A small-molecule ligand and the protein it binds are described below.
Small molecule (SMILES): CC(=O)N[C@H]1[C@H](O[C@H]2[C@H](O)[C@@H](NC(C)=O)CO[C@@H]2CO[C@@H]2O[C@@H](C)[C@@H](O)[C@@H](O)[C@@H]2O)O[C@H](CO)[C@@H](O)[C@@H]1O

Sequence of chain 43.A:
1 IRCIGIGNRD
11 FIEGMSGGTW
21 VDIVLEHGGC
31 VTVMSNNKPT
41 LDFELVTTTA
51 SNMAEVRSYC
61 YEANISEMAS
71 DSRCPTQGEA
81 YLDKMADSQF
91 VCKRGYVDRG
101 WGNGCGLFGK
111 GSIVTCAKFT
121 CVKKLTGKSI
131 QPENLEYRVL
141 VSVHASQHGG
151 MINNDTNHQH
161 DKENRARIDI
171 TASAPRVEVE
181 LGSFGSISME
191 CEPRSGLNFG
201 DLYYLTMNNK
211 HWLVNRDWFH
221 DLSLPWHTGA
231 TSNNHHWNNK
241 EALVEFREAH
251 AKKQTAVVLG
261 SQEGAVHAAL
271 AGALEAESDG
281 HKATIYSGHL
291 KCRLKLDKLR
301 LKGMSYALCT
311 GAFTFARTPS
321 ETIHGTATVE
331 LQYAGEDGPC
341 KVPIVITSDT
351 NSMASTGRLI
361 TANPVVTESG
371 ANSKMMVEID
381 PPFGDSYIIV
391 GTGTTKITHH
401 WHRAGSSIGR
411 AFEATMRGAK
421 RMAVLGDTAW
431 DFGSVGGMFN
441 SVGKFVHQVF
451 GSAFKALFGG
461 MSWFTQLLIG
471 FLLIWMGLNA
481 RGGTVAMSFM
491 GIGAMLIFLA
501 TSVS

Binding-site contacts:
Ligand atom C6 contacts residue MET151 of chain 43.A at 4.5 Å (hydrophobic).
Ligand atom O7 contacts residue ASN154 of chain 43.A at 4.0 Å.
Ligand atom C5 contacts residue ASN154 of chain 43.A at 3.6 Å.
Ligand atom C8 contacts residue GLY150 of chain 43.A at 3.8 Å.
Ligand atom C2 contacts residue MET151 of chain 43.A at 4.2 Å (hydrophobic).
Ligand atom C2 contacts residue GLY150 of chain 43.A at 3.8 Å.
Ligand atom C1 contacts residue ASN154 of chain 43.A at 1.4 Å.
Ligand atom O5 contacts residue ASN157 of chain 43.A at 4.3 Å.
Ligand atom O6 contacts residue MET151 of chain 43.A at 4.2 Å.
Ligand atom C1 contacts residue GLY150 of chain 43.A at 3.9 Å.
Ligand atom C1 contacts residue THR156 of chain 43.A at 4.3 Å.
Ligand atom C3 contacts residue MET151 of chain 43.A at 4.0 Å (hydrophobic).
Ligand atom C4 contacts residue ASN154 of chain 43.A at 4.2 Å.
Ligand atom C2 contacts residue ASN154 of chain 43.A at 2.4 Å.
Ligand atom C8 contacts residue THR156 of chain 43.A at 4.5 Å.
Ligand atom C6 contacts residue ASN157 of chain 43.A at 3.5 Å.
Ligand atom C6 contacts residue THR156 of chain 43.A at 3.7 Å.
Ligand atom O5 contacts residue MET151 of chain 43.A at 3.9 Å.
Ligand atom O7 contacts residue GLY150 of chain 43.A at 2.9 Å (h-bond).
Ligand atom C8 contacts residue ASN157 of chain 43.A at 3.9 Å.
Ligand atom O7 contacts residue HIS148 of chain 43.A at 3.6 Å (h-bond).
Ligand atom O7 contacts residue THR156 of chain 43.A at 4.5 Å.
Ligand atom N2 contacts residue ASN154 of chain 43.A at 2.9 Å (h-bond).
Ligand atom C6 contacts residue THR156 of chain 43.A at 4.0 Å.
Ligand atom C5 contacts residue THR156 of chain 43.A at 4.2 Å.
Ligand atom O5 contacts residue ASN154 of chain 43.A at 2.3 Å (h-bond).
Ligand atom C4 contacts residue MET151 of chain 43.A at 3.9 Å (hydrophobic).
Ligand atom C1 contacts residue MET151 of chain 43.A at 4.1 Å (hydrophobic).
Ligand atom C3 contacts residue ASN154 of chain 43.A at 3.8 Å.
Ligand atom O5 contacts residue THR156 of chain 43.A at 4.0 Å.
Ligand atom N2 contacts residue GLY150 of chain 43.A at 3.5 Å (h-bond).
Ligand atom C7 contacts residue GLY150 of chain 43.A at 3.1 Å.
Ligand atom C7 contacts residue ASN154 of chain 43.A at 3.7 Å.
Ligand atom C5 contacts residue MET151 of chain 43.A at 3.8 Å (hydrophobic).
Ligand atom C5 contacts residue THR156 of chain 43.A at 3.9 Å.
Ligand atom O6 contacts residue THR156 of chain 43.A at 4.5 Å.
Ligand atom O5 contacts residue THR156 of chain 43.A at 4.0 Å.
Ligand atom C6 contacts residue ASP161 of chain 43.A at 3.6 Å.